Sequence of chain 1.A:
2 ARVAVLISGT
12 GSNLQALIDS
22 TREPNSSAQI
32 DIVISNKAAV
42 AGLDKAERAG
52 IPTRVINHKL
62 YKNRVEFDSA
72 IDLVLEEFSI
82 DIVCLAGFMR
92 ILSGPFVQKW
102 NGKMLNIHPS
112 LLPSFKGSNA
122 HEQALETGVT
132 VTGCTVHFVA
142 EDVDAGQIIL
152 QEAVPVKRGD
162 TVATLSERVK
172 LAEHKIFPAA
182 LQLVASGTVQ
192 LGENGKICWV

Binding-site contacts:
Ligand atom N13 contacts residue MET90 of chain 1.A at 2.8 Å (h-bond).
Ligand atom O28 contacts residue MET90 of chain 1.A at 3.4 Å (h-bond).
Ligand atom N11 contacts residue VAL98 of chain 1.A at 3.5 Å.
Ligand atom C21 contacts residue ARG91 of chain 1.A at 3.2 Å.
Ligand atom O10 contacts residue HIS138 of chain 1.A at 3.5 Å.
Ligand atom O28 contacts residue ARG91 of chain 1.A at 3.4 Å.
Ligand atom N03 contacts residue VAL144 of chain 1.A at 3.5 Å.
Ligand atom C31 contacts residue PHE89 of chain 1.A at 3.7 Å (hydrophobic).
Ligand atom N19 contacts residue MET90 of chain 1.A at 2.9 Å (h-bond).
Ligand atom O25 contacts residue MET90 of chain 1.A at 3.6 Å.
Ligand atom S07 contacts residue ARG91 of chain 1.A at 3.3 Å (salt-bridge).
Ligand atom N03 contacts residue ALA141 of chain 1.A at 2.6 Å (h-bond).
Ligand atom O10 contacts residue ASP145 of chain 1.A at 2.8 Å (salt-bridge).
Ligand atom C29 contacts residue PHE89 of chain 1.A at 3.4 Å (hydrophobic).
Ligand atom N13 contacts residue ILE92 of chain 1.A at 3.5 Å.
Ligand atom O10 contacts residue VAL144 of chain 1.A at 3.3 Å.
Ligand atom C15 contacts residue MET90 of chain 1.A at 3.4 Å (hydrophobic).
Ligand atom N11 contacts residue ALA141 of chain 1.A at 3.2 Å (h-bond).
Ligand atom O28 contacts residue ILE92 of chain 1.A at 3.0 Å (h-bond).
Ligand atom F34 contacts residue SER119 of chain 1.A at 3.4 Å.
Ligand atom C20 contacts residue MET90 of chain 1.A at 3.6 Å (hydrophobic).
Ligand atom C02 contacts residue ALA141 of chain 1.A at 3.3 Å (hydrophobic).
Ligand atom C29 contacts residue ASN107 of chain 1.A at 3.1 Å.
Ligand atom C04 contacts residue VAL140 of chain 1.A at 3.4 Å (hydrophobic).
Ligand atom N03 contacts residue GLU142 of chain 1.A at 3.5 Å (salt-bridge).
Ligand atom C04 contacts residue VAL144 of chain 1.A at 3.4 Å (hydrophobic).
Ligand atom C32 contacts residue GAR1 of chain 1.B at 3.5 Å.
Ligand atom N03 contacts residue VAL140 of chain 1.A at 3.5 Å.
Ligand atom C30 contacts residue PHE89 of chain 1.A at 2.8 Å (hydrophobic).
Ligand atom N11 contacts residue GLU142 of chain 1.A at 2.8 Å (salt-bridge).
Ligand atom O24 contacts residue ARG91 of chain 1.A at 3.4 Å (salt-bridge).
Ligand atom C31 contacts residue GAR1 of chain 1.B at 3.1 Å.
Ligand atom O24 contacts residue LYS38 of chain 1.A at 3.6 Å (salt-bridge).
Ligand atom O27 contacts residue ARG65 of chain 1.A at 2.8 Å (salt-bridge).
Ligand atom O28 contacts residue ARG65 of chain 1.A at 3.1 Å (salt-bridge).
Ligand atom C21 contacts residue MET90 of chain 1.A at 3.4 Å (hydrophobic).
Ligand atom C02 contacts residue GLU142 of chain 1.A at 3.5 Å.
Ligand atom N01 contacts residue LEU93 of chain 1.A at 3.1 Å (h-bond).
Ligand atom N11 contacts residue LEU93 of chain 1.A at 3.1 Å (h-bond).
Ligand atom C04 contacts residue ALA141 of chain 1.A at 3.5 Å (hydrophobic).

This protein binds this small molecule.
Small molecule (SMILES): Nc1nc(=O)c2cc(CCCCc3cnc(C(=O)N[C@@H](CCC(=O)O)C(=O)O)c(F)c3)sc2[nH]1